Binding-site contacts:
Ligand atom C8 contacts residue GLU619 of chain 1.A at 3.4 Å.
Ligand atom N2 contacts residue THR618 of chain 1.A at 4.2 Å.
Ligand atom C2 contacts residue THR618 of chain 1.A at 4.5 Å.
Ligand atom O7 contacts residue GLU619 of chain 1.A at 3.7 Å.
Ligand atom C1 contacts residue ASN616 of chain 1.A at 1.4 Å.
Ligand atom C2 contacts residue ASN616 of chain 1.A at 2.5 Å.
Ligand atom C8 contacts residue THR618 of chain 1.A at 4.1 Å.
Ligand atom N2 contacts residue ASN616 of chain 1.A at 2.9 Å (h-bond).
Ligand atom O5 contacts residue ASN616 of chain 1.A at 2.4 Å (h-bond).
Ligand atom C5 contacts residue ASN616 of chain 1.A at 3.7 Å.
Ligand atom C7 contacts residue GLU619 of chain 1.A at 3.9 Å.
Ligand atom C7 contacts residue ASN616 of chain 1.A at 3.9 Å.
Ligand atom C3 contacts residue ASN616 of chain 1.A at 3.8 Å.
Ligand atom C7 contacts residue THR618 of chain 1.A at 3.4 Å.
Ligand atom O7 contacts residue ASN616 of chain 1.A at 4.4 Å.
Ligand atom O7 contacts residue THR618 of chain 1.A at 2.7 Å (h-bond).
Ligand atom C4 contacts residue ASN616 of chain 1.A at 4.2 Å.

Sequence of chain 1.A:
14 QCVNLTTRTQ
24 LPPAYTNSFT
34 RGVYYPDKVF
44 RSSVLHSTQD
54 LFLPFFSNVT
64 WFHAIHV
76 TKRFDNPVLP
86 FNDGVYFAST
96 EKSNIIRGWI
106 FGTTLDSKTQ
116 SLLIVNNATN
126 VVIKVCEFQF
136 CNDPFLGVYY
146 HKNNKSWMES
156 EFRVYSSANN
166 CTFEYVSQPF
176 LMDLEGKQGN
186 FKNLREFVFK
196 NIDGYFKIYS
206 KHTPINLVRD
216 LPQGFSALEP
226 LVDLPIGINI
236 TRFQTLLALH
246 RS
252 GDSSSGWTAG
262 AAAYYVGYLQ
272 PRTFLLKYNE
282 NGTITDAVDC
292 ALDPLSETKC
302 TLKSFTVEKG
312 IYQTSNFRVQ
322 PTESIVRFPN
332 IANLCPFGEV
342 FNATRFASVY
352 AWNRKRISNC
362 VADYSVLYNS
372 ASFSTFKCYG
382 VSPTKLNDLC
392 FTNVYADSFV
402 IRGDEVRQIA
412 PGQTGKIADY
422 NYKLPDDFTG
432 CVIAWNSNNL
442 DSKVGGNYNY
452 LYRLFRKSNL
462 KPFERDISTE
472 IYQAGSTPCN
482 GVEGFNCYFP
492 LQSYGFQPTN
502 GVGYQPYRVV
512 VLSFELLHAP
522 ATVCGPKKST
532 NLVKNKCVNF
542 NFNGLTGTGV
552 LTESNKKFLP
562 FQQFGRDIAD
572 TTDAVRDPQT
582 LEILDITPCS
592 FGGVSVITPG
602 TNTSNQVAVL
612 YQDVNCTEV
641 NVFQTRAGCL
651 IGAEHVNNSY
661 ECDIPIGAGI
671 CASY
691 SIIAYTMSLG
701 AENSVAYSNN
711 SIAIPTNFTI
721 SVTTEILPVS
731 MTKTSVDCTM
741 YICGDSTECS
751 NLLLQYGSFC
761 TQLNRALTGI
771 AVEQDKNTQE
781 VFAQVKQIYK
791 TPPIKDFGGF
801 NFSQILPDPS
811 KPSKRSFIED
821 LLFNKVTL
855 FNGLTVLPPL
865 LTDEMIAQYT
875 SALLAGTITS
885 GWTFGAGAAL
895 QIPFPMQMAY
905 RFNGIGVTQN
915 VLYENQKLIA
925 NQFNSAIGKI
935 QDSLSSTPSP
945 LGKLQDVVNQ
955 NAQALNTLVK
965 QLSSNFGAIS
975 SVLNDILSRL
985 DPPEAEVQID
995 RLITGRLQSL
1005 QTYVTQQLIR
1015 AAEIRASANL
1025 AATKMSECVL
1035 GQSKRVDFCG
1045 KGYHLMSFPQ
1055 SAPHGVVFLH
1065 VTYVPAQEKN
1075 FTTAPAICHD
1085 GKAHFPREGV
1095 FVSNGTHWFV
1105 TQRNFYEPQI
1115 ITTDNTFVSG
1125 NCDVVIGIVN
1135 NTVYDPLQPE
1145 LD

This small molecule binds to this protein.
Small molecule (SMILES): CC(=O)N[C@@H]1[C@@H](O)[C@H](O)[C@@H](CO)O[C@H]1O